Binding-site contacts:
Ligand atom O3 contacts residue SER58 of chain 1.D at 3.7 Å.
Ligand atom C2 contacts residue ASN292 of chain 1.A at 2.3 Å.
Ligand atom O5 contacts residue ASN292 of chain 1.A at 2.4 Å (h-bond).
Ligand atom O3 contacts residue ASP115 of chain 1.C at 3.8 Å.
Ligand atom C7 contacts residue ASN292 of chain 1.A at 3.3 Å.
Ligand atom C3 contacts residue LYS55 of chain 1.D at 3.8 Å.
Ligand atom C6 contacts residue TYR106 of chain 1.C at 4.3 Å (hydrophobic).
Ligand atom O3 contacts residue TYR32 of chain 1.C at 3.5 Å (h-bond).
Ligand atom C3 contacts residue ASN292 of chain 1.A at 3.7 Å.
Ligand atom O3 contacts residue TYR51 of chain 1.D at 3.9 Å.
Ligand atom C4 contacts residue TYR106 of chain 1.C at 3.9 Å (hydrophobic).
Ligand atom C6 contacts residue THR372 of chain 1.A at 3.4 Å.
Ligand atom O6 contacts residue ASN113 of chain 1.C at 3.9 Å.
Ligand atom C6 contacts residue TRP101 of chain 1.C at 4.0 Å (hydrophobic).
Ligand atom C8 contacts residue SER103 of chain 1.C at 3.5 Å.
Ligand atom O6 contacts residue ARG98 of chain 1.C at 4.1 Å.
Ligand atom C4 contacts residue ASN292 of chain 1.A at 4.2 Å.
Ligand atom O7 contacts residue HIS290 of chain 1.A at 2.9 Å (h-bond).
Ligand atom C1 contacts residue ASN292 of chain 1.A at 1.4 Å.
Ligand atom C1 contacts residue TYR106 of chain 1.C at 3.8 Å (hydrophobic).
Ligand atom C4 contacts residue LYS55 of chain 1.D at 3.7 Å.
Ligand atom O6 contacts residue TYR32 of chain 1.C at 4.2 Å.
Ligand atom C3 contacts residue ASP115 of chain 1.C at 4.0 Å.
Ligand atom O3 contacts residue LYS55 of chain 1.D at 3.1 Å (salt-bridge).
Ligand atom O7 contacts residue ASN292 of chain 1.A at 3.5 Å (h-bond).
Ligand atom C1 contacts residue HIS290 of chain 1.A at 4.2 Å.
Ligand atom O4 contacts residue ARG98 of chain 1.C at 4.0 Å.
Ligand atom O4 contacts residue ASP115 of chain 1.C at 3.2 Å (salt-bridge).
Ligand atom C5 contacts residue THR372 of chain 1.A at 4.0 Å.
Ligand atom C3 contacts residue TYR51 of chain 1.D at 3.8 Å (hydrophobic).
Ligand atom O6 contacts residue TYR111 of chain 1.C at 3.9 Å.
Ligand atom C8 contacts residue TRP101 of chain 1.C at 4.3 Å (hydrophobic).
Ligand atom C5 contacts residue TRP101 of chain 1.C at 3.9 Å (hydrophobic).
Ligand atom O5 contacts residue THR372 of chain 1.A at 3.4 Å (h-bond).
Ligand atom C7 contacts residue HIS290 of chain 1.A at 4.0 Å.
Ligand atom C5 contacts residue ASN292 of chain 1.A at 3.6 Å.
Ligand atom O6 contacts residue THR372 of chain 1.A at 4.3 Å.
Ligand atom N2 contacts residue ASN292 of chain 1.A at 2.7 Å (h-bond).
Ligand atom C4 contacts residue ASP115 of chain 1.C at 4.2 Å.
Ligand atom O4 contacts residue LYS55 of chain 1.D at 2.7 Å (salt-bridge).

The protein below binds the small molecule below.
Small molecule (SMILES): CC(=O)N[C@H]1[C@H](O[C@H]2[C@H](O)[C@@H](NC(C)=O)CO[C@@H]2CO)O[C@H](CO)[C@@H](O[C@@H]2O[C@H](CO[C@@H]3O[C@H](CO[C@H]4O[C@H](CO)[C@@H](O)[C@H](O)[C@@H]4O)[C@@H](O)[C@H](O)[C@@H]3O)[C@@H](O)[C@H](O[C@H]3O[C@H](CO)[C@@H](O)[C@H](O)[C@@H]3O[C@H]3O[C@H](CO)[C@@H](O)[C@H](O)[C@@H]3O)[C@@H]2O)[C@@H]1O

Sequence of chain 1.A:
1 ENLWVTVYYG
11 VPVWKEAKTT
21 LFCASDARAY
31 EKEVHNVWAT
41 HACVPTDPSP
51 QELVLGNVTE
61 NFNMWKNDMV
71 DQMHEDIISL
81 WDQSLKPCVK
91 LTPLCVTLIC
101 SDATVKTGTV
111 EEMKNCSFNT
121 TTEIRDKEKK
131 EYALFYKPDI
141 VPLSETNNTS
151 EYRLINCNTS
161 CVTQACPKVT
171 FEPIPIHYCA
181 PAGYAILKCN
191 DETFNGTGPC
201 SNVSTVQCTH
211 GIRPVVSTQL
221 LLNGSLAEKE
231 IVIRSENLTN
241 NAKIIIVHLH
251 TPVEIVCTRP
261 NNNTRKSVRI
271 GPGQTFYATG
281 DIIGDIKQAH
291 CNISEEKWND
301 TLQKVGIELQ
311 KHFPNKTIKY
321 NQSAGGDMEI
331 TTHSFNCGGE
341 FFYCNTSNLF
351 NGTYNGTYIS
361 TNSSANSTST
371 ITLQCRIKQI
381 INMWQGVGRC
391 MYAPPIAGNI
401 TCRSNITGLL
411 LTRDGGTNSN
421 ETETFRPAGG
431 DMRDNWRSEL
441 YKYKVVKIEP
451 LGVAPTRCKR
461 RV

Sequence of chain 1.C:
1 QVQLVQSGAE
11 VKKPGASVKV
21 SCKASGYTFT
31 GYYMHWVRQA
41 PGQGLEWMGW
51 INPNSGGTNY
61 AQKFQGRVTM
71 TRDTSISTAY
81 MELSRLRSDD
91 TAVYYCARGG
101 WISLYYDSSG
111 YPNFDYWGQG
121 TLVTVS

Sequence of chain 1.D:
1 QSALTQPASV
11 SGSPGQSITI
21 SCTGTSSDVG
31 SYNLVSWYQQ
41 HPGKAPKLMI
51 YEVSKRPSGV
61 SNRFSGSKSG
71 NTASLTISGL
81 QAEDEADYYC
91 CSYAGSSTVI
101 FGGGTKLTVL